This protein binds this small molecule.
Small molecule (SMILES): N[C@@H](CCC(=O)O)C(=O)O

Sequence of chain 1.B:
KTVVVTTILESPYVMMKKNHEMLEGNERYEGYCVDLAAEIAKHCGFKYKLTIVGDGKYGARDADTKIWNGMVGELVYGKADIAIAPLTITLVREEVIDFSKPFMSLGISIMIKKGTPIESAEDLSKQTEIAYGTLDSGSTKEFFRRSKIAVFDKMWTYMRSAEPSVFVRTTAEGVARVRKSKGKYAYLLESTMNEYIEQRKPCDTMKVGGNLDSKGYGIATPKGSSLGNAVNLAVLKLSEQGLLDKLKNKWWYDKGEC

Binding-site contacts:
Ligand atom N contacts residue THR88 of chain 1.B at 2.9 Å (h-bond).
Ligand atom CB contacts residue GLU190 of chain 1.B at 4.1 Å.
Ligand atom OXT contacts residue LEU87 of chain 1.B at 3.6 Å.
Ligand atom N contacts residue PRO86 of chain 1.B at 3.0 Å (h-bond).
Ligand atom CA contacts residue SER139 of chain 1.B at 3.5 Å.
Ligand atom OE2 contacts residue GLY138 of chain 1.B at 3.6 Å.
Ligand atom O contacts residue GLY138 of chain 1.B at 3.2 Å.
Ligand atom OXT contacts residue THR88 of chain 1.B at 2.9 Å (h-bond).
Ligand atom OXT contacts residue TYR58 of chain 1.B at 3.4 Å.
Ligand atom C contacts residue TYR58 of chain 1.B at 3.6 Å (hydrophobic).
Ligand atom N contacts residue SER139 of chain 1.B at 4.2 Å.
Ligand atom CB contacts residue TYR58 of chain 1.B at 3.5 Å (hydrophobic).
Ligand atom C contacts residue THR88 of chain 1.B at 3.6 Å.
Ligand atom OXT contacts residue ARG93 of chain 1.B at 2.9 Å (salt-bridge).
Ligand atom C contacts residue ARG93 of chain 1.B at 3.5 Å.
Ligand atom O contacts residue TYR58 of chain 1.B at 3.4 Å.
Ligand atom N contacts residue TYR58 of chain 1.B at 4.1 Å.
Ligand atom CG contacts residue LEU135 of chain 1.B at 3.6 Å (hydrophobic).
Ligand atom CG contacts residue TYR58 of chain 1.B at 4.2 Å (hydrophobic).
Ligand atom CA contacts residue GLU190 of chain 1.B at 3.4 Å.
Ligand atom CD contacts residue THR140 of chain 1.B at 3.3 Å.
Ligand atom CD contacts residue GLU190 of chain 1.B at 4.0 Å.
Ligand atom OE2 contacts residue SER139 of chain 1.B at 3.2 Å (h-bond).
Ligand atom O contacts residue SER139 of chain 1.B at 3.0 Å (h-bond).
Ligand atom OE1 contacts residue GLU190 of chain 1.B at 3.8 Å.
Ligand atom CA contacts residue TYR58 of chain 1.B at 4.0 Å (hydrophobic).
Ligand atom CD contacts residue LEU135 of chain 1.B at 3.9 Å (hydrophobic).
Ligand atom CA contacts residue PRO86 of chain 1.B at 4.1 Å (hydrophobic).
Ligand atom OXT contacts residue PRO86 of chain 1.B at 3.6 Å.
Ligand atom C contacts residue SER139 of chain 1.B at 3.5 Å.
Ligand atom OXT contacts residue SER139 of chain 1.B at 4.1 Å.
Ligand atom OE1 contacts residue THR140 of chain 1.B at 2.6 Å (h-bond).
Ligand atom CB contacts residue LEU135 of chain 1.B at 3.9 Å (hydrophobic).
Ligand atom CA contacts residue THR88 of chain 1.B at 3.5 Å.
Ligand atom OE2 contacts residue LEU135 of chain 1.B at 4.1 Å.
Ligand atom N contacts residue GLU190 of chain 1.B at 2.6 Å (salt-bridge).
Ligand atom O contacts residue ARG93 of chain 1.B at 2.7 Å (salt-bridge).
Ligand atom CG contacts residue GLU190 of chain 1.B at 3.7 Å.
Ligand atom N contacts residue TYR217 of chain 1.B at 3.7 Å.
Ligand atom OE2 contacts residue THR140 of chain 1.B at 3.2 Å (h-bond).